Binding-site contacts:
Ligand atom C15 contacts residue LEU206 of chain 3.A at 3.7 Å (hydrophobic).
Ligand atom C12 contacts residue ALA104 of chain 3.A at 3.6 Å (hydrophobic).
Ligand atom C14 contacts residue VAL91 of chain 3.A at 4.1 Å (hydrophobic).
Ligand atom N11 contacts residue TYR156 of chain 3.A at 4.0 Å.
Ligand atom C32 contacts residue VAL91 of chain 3.A at 3.5 Å (hydrophobic).
Ligand atom C41 contacts residue ASP217 of chain 3.A at 3.4 Å.
Ligand atom C36 contacts residue ALA216 of chain 3.A at 4.1 Å (hydrophobic).
Ligand atom C42 contacts residue ASP203 of chain 3.A at 3.9 Å.
Ligand atom N43 contacts residue ASP217 of chain 3.A at 2.6 Å (salt-bridge).
Ligand atom C16 contacts residue LEU206 of chain 3.A at 4.0 Å (hydrophobic).
Ligand atom C36 contacts residue ASP203 of chain 3.A at 3.9 Å.
Ligand atom O23 contacts residue ALA216 of chain 3.A at 3.9 Å.
Ligand atom C16 contacts residue PHE369 of chain 3.A at 3.7 Å (hydrophobic).
Ligand atom C16 contacts residue ILE83 of chain 3.A at 3.7 Å (hydrophobic).
Ligand atom C22 contacts residue VAL91 of chain 3.A at 4.0 Å (hydrophobic).
Ligand atom N11 contacts residue GLU155 of chain 3.A at 3.9 Å.
Ligand atom C33 contacts residue PHE88 of chain 3.A at 3.8 Å (hydrophobic).
Ligand atom C15 contacts residue PHE369 of chain 3.A at 3.8 Å (hydrophobic).
Ligand atom N43 contacts residue LYS201 of chain 3.A at 3.9 Å.
Ligand atom N11 contacts residue ALA104 of chain 3.A at 3.7 Å.
Ligand atom C13 contacts residue MET154 of chain 3.A at 3.9 Å (hydrophobic).
Ligand atom N21 contacts residue VAL91 of chain 3.A at 3.9 Å.
Ligand atom C15 contacts residue ILE83 of chain 3.A at 3.8 Å (hydrophobic).
Ligand atom C12 contacts residue MET157 of chain 3.A at 3.8 Å (hydrophobic).
Ligand atom C35 contacts residue ASP203 of chain 3.A at 3.2 Å.
Ligand atom C42 contacts residue LYS201 of chain 3.A at 3.8 Å.
Ligand atom N11 contacts residue MET157 of chain 3.A at 3.0 Å (h-bond).
Ligand atom C34 contacts residue ASP217 of chain 3.A at 3.3 Å.
Ligand atom C41 contacts residue ASN204 of chain 3.A at 3.5 Å.
Ligand atom O23 contacts residue LYS106 of chain 3.A at 4.0 Å.
Ligand atom C35 contacts residue ASP217 of chain 3.A at 4.0 Å.
Ligand atom C16 contacts residue MET157 of chain 3.A at 3.8 Å (hydrophobic).
Ligand atom C42 contacts residue ASN204 of chain 3.A at 3.5 Å.
Ligand atom N21 contacts residue LEU206 of chain 3.A at 3.9 Å.
Ligand atom C14 contacts residue LEU206 of chain 3.A at 3.8 Å (hydrophobic).
Ligand atom C34 contacts residue ASN204 of chain 3.A at 3.8 Å.
Ligand atom C12 contacts residue GLU155 of chain 3.A at 3.5 Å.
Ligand atom N43 contacts residue ASN204 of chain 3.A at 2.8 Å (h-bond).
Ligand atom C22 contacts residue LEU206 of chain 3.A at 4.1 Å (hydrophobic).
Ligand atom C35 contacts residue ASN204 of chain 3.A at 3.1 Å.

Sequence of chain 3.A:
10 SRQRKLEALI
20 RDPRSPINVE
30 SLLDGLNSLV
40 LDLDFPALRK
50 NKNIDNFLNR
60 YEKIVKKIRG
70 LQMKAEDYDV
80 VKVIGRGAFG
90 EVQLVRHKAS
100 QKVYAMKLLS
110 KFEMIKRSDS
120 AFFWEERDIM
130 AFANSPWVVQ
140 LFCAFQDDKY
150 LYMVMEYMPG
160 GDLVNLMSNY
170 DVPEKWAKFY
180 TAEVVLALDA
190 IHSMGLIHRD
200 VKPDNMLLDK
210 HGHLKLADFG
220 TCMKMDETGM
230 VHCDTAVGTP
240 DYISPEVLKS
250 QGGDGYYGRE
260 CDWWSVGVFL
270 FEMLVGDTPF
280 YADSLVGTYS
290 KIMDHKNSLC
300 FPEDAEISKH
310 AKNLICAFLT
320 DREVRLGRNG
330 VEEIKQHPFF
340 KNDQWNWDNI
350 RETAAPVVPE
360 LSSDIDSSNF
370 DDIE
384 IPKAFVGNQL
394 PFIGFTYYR

A protein and the small-molecule ligand that binds it are described below.
Small molecule (SMILES): C[C@@H](N)C1CCC(C(=O)Nc2ccncc2)CC1